Sequence of chain 1.B:
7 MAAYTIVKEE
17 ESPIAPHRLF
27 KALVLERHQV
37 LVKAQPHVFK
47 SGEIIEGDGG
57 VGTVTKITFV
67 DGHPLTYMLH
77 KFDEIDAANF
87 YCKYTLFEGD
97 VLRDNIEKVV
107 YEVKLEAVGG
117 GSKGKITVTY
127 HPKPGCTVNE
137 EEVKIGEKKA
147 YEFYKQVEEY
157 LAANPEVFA

Binding-site contacts:
Ligand atom C16 contacts residue ALA83 of chain 1.B at 3.8 Å (hydrophobic).
Ligand atom C15 contacts residue ALA84 of chain 1.B at 4.0 Å (hydrophobic).
Ligand atom C6 contacts residue LYS27 of chain 1.B at 3.9 Å.
Ligand atom C14 contacts residue ALA84 of chain 1.B at 4.2 Å (hydrophobic).
Ligand atom C4 contacts residue LYS27 of chain 1.B at 4.5 Å.
Ligand atom C3 contacts residue PHE86 of chain 1.B at 4.2 Å (hydrophobic).
Ligand atom C3 contacts residue PHE26 of chain 1.B at 4.4 Å (hydrophobic).
Ligand atom C6 contacts residue HIS23 of chain 1.B at 3.4 Å.
Ligand atom C2 contacts residue ALA83 of chain 1.B at 3.6 Å (hydrophobic).
Ligand atom C3 contacts residue ALA83 of chain 1.B at 3.5 Å (hydrophobic).
Ligand atom C15 contacts residue ALA83 of chain 1.B at 3.5 Å (hydrophobic).
Ligand atom C7 contacts residue PHE164 of chain 1.B at 3.7 Å (hydrophobic).
Ligand atom C6 contacts residue PHE164 of chain 1.B at 4.1 Å (hydrophobic).
Ligand atom C14 contacts residue ALA83 of chain 1.B at 4.5 Å (hydrophobic).
Ligand atom C7 contacts residue LYS27 of chain 1.B at 4.1 Å.
Ligand atom C7 contacts residue HIS23 of chain 1.B at 4.0 Å.
Ligand atom C5 contacts residue HIS23 of chain 1.B at 3.9 Å.
Ligand atom C4 contacts residue HIS23 of chain 1.B at 3.5 Å.
Ligand atom C13 contacts residue ALA84 of chain 1.B at 4.4 Å (hydrophobic).

A small-molecule ligand and the protein it binds are described below.
Small molecule (SMILES): O=S(=O)(O)c1cccc2cccc(Nc3ccccc3)c12